Sequence of chain 40.T:
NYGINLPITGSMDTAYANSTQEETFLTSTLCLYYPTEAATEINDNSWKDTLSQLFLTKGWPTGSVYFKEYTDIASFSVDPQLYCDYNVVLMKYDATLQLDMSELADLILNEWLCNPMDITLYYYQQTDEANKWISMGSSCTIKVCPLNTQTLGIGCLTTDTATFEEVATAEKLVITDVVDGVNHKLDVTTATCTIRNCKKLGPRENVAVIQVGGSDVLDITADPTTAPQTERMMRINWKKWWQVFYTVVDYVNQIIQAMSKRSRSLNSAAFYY

Binding-site contacts:
Ligand atom O5 contacts residue ASN19 of chain 40.T at 2.8 Å (h-bond).
Ligand atom O7 contacts residue ASN19 of chain 40.T at 4.1 Å.
Ligand atom C7 contacts residue ASN19 of chain 40.T at 3.6 Å.
Ligand atom N2 contacts residue ASN19 of chain 40.T at 3.1 Å (h-bond).
Ligand atom C1 contacts residue ASN19 of chain 40.T at 1.7 Å.
Ligand atom C5 contacts residue ASN19 of chain 40.T at 3.8 Å.
Ligand atom C8 contacts residue ASN19 of chain 40.T at 4.3 Å.
Ligand atom C2 contacts residue ASN19 of chain 40.T at 3.0 Å.
Ligand atom C3 contacts residue ASN19 of chain 40.T at 4.1 Å.

This small molecule binds to this protein.
Small molecule (SMILES): CC(=O)N[C@H]1[C@H](O[C@H]2[C@H](O)[C@@H](NC(C)=O)CO[C@@H]2CO)O[C@H](CO)[C@@H](O)[C@@H]1O